Sequence of chain 2.A:
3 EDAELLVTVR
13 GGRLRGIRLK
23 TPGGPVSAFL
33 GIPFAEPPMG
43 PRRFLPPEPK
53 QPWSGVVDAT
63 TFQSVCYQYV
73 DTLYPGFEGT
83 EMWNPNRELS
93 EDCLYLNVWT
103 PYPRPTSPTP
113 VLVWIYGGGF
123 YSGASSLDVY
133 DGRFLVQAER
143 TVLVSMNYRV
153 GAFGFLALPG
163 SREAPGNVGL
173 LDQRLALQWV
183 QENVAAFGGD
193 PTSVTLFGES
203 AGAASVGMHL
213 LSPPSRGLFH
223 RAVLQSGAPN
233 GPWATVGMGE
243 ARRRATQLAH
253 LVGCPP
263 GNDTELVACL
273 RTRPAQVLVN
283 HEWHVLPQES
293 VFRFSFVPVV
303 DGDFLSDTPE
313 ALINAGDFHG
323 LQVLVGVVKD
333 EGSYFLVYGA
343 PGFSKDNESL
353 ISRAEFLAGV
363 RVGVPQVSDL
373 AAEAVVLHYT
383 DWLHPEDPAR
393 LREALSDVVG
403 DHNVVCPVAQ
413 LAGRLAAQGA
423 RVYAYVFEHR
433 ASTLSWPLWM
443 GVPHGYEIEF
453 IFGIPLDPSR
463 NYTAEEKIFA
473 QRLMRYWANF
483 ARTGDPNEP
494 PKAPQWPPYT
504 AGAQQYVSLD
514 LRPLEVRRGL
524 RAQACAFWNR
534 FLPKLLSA

This small molecule binds to this protein.
Small molecule (SMILES): C[P](=O)(F)OC1CCCCC1

Binding-site contacts:
Ligand atom P1 contacts residue ALA203 of chain 2.A at 3.7 Å.
Ligand atom C2 contacts residue SER202 of chain 2.A at 4.3 Å.
Ligand atom C1 contacts residue SER202 of chain 2.A at 3.2 Å.
Ligand atom C7 contacts residue TRP235 of chain 2.A at 4.0 Å (hydrophobic).
Ligand atom O2 contacts residue HIS446 of chain 2.A at 3.5 Å (h-bond).
Ligand atom C1 contacts residue HIS446 of chain 2.A at 3.4 Å.
Ligand atom O2 contacts residue GLY120 of chain 2.A at 4.5 Å.
Ligand atom O2 contacts residue PHE337 of chain 2.A at 3.9 Å.
Ligand atom C1 contacts residue GLY120 of chain 2.A at 4.5 Å.
Ligand atom O1 contacts residue GLY121 of chain 2.A at 2.0 Å (h-bond).
Ligand atom C7 contacts residue ALA203 of chain 2.A at 4.2 Å (hydrophobic).
Ligand atom C4 contacts residue TRP85 of chain 2.A at 4.2 Å (hydrophobic).
Ligand atom P1 contacts residue GLY121 of chain 2.A at 3.5 Å.
Ligand atom O1 contacts residue GLY120 of chain 2.A at 2.8 Å.
Ligand atom C7 contacts residue SER202 of chain 2.A at 2.4 Å.
Ligand atom C7 contacts residue HIS446 of chain 2.A at 4.2 Å.
Ligand atom C7 contacts residue PHE296 of chain 2.A at 4.0 Å (hydrophobic).
Ligand atom C7 contacts residue GLY121 of chain 2.A at 4.3 Å.
Ligand atom C5 contacts residue HIS446 of chain 2.A at 4.4 Å.
Ligand atom O1 contacts residue GLY119 of chain 2.A at 4.3 Å.
Ligand atom C2 contacts residue GLU201 of chain 2.A at 3.2 Å.
Ligand atom C6 contacts residue HIS446 of chain 2.A at 4.1 Å.
Ligand atom O1 contacts residue ALA203 of chain 2.A at 3.8 Å.
Ligand atom O2 contacts residue GLY121 of chain 2.A at 4.3 Å.
Ligand atom P1 contacts residue SER202 of chain 2.A at 1.4 Å.
Ligand atom C1 contacts residue GLU201 of chain 2.A at 3.3 Å.
Ligand atom C7 contacts residue PHE337 of chain 2.A at 4.3 Å (hydrophobic).
Ligand atom C6 contacts residue GLY120 of chain 2.A at 3.9 Å.
Ligand atom O1 contacts residue SER202 of chain 2.A at 2.4 Å (h-bond).
Ligand atom C2 contacts residue HIS446 of chain 2.A at 4.5 Å.
Ligand atom O2 contacts residue SER202 of chain 2.A at 2.6 Å (h-bond).
Ligand atom C6 contacts residue SER202 of chain 2.A at 3.2 Å.
Ligand atom C3 contacts residue TRP85 of chain 2.A at 3.7 Å (hydrophobic).
Ligand atom C4 contacts residue TYR336 of chain 2.A at 4.4 Å (hydrophobic).
Ligand atom C7 contacts residue PHE294 of chain 2.A at 3.5 Å (hydrophobic).
Ligand atom P1 contacts residue HIS446 of chain 2.A at 4.0 Å.
Ligand atom P1 contacts residue GLY120 of chain 2.A at 3.9 Å.
Ligand atom C2 contacts residue TRP85 of chain 2.A at 4.3 Å (hydrophobic).